Sequence of chain 1.A:
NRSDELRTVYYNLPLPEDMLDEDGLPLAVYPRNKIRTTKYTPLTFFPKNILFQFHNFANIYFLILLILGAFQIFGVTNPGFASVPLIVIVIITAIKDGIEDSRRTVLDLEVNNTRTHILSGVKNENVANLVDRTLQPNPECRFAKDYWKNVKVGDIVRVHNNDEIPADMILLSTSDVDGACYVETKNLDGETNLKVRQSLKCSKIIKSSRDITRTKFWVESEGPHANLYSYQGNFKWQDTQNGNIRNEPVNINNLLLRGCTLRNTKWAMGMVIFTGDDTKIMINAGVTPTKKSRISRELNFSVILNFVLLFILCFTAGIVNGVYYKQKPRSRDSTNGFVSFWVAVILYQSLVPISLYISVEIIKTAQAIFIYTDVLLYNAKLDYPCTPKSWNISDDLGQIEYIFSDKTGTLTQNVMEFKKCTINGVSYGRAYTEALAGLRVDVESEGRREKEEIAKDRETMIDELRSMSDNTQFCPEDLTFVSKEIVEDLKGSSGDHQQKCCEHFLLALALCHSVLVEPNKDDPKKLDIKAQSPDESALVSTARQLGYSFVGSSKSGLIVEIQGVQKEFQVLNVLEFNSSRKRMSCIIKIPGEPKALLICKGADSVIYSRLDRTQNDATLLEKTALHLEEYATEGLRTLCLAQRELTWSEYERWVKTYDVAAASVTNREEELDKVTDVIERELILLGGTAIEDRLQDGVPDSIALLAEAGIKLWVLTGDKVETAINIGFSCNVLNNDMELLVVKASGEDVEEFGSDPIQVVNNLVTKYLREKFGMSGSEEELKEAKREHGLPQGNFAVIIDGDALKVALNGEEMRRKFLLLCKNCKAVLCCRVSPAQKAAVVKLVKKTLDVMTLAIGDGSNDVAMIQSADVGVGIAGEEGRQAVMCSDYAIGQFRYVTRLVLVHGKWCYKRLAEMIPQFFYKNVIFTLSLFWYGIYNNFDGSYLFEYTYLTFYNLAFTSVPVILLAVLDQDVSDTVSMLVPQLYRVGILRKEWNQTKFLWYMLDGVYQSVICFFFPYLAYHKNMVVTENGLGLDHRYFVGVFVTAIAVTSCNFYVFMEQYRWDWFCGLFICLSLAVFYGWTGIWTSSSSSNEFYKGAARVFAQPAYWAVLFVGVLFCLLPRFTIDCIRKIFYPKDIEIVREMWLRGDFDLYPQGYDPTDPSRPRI

Binding-site contacts:
Ligand atom O1 contacts residue ILE1442 of chain 1.A at 4.4 Å.
Ligand atom C7 contacts residue TRP1315 of chain 1.A at 4.4 Å (hydrophobic).
Ligand atom C4 contacts residue ILE1439 of chain 1.A at 4.5 Å (hydrophobic).

The small molecule below binds the protein below.
Small molecule (SMILES): CC(C)CCC[C@@H](C)[C@H]1CC[C@H]2[C@@H]3CC=C4C[C@@H](O)CC[C@]4(C)[C@H]3CC[C@]12C